Binding-site contacts:
Ligand atom C20 contacts residue ASP148 of chain 1.E at 3.7 Å.
Ligand atom C1 contacts residue MET159 of chain 1.E at 3.8 Å (hydrophobic).
Ligand atom C12 contacts residue LEU155 of chain 1.E at 3.6 Å (hydrophobic).
Ligand atom I27 contacts residue VAL67 of chain 1.E at 3.5 Å.
Ligand atom C2 contacts residue MET159 of chain 1.E at 3.6 Å (hydrophobic).
Ligand atom C1 contacts residue ACP1 of chain 1.O at 3.7 Å.
Ligand atom F26 contacts residue ILE81 of chain 1.E at 3.5 Å.
Ligand atom C11 contacts residue PHE149 of chain 1.E at 3.4 Å (hydrophobic).
Ligand atom N13 contacts residue SER152 of chain 1.E at 3.0 Å (h-bond).
Ligand atom C24 contacts residue MET83 of chain 1.E at 3.7 Å (hydrophobic).
Ligand atom C21 contacts residue ASP148 of chain 1.E at 3.6 Å.
Ligand atom C12 contacts residue VAL151 of chain 1.E at 3.4 Å (hydrophobic).
Ligand atom O8 contacts residue LYS37 of chain 1.E at 3.2 Å.
Ligand atom C4 contacts residue LYS37 of chain 1.E at 3.5 Å.
Ligand atom C12 contacts residue LEU55 of chain 1.E at 3.8 Å (hydrophobic).
Ligand atom C12 contacts residue PHE149 of chain 1.E at 3.2 Å (hydrophobic).
Ligand atom C25 contacts residue ILE81 of chain 1.E at 3.8 Å (hydrophobic).
Ligand atom C15 contacts residue GLY150 of chain 1.E at 3.8 Å.
Ligand atom C16 contacts residue PHE149 of chain 1.E at 3.6 Å (hydrophobic).
Ligand atom N13 contacts residue VAL151 of chain 1.E at 3.2 Å.
Ligand atom C7 contacts residue ASP148 of chain 1.E at 3.7 Å.
Ligand atom F26 contacts residue ASP148 of chain 1.E at 3.7 Å.
Ligand atom C11 contacts residue LEU155 of chain 1.E at 3.6 Å (hydrophobic).
Ligand atom C22 contacts residue ASP148 of chain 1.E at 3.8 Å.
Ligand atom C14 contacts residue SER152 of chain 1.E at 3.2 Å.
Ligand atom N19 contacts residue ILE81 of chain 1.E at 3.5 Å.
Ligand atom C14 contacts residue GLY150 of chain 1.E at 3.6 Å.
Ligand atom C25 contacts residue ASP148 of chain 1.E at 3.8 Å.
Ligand atom O28 contacts residue GLY20 of chain 1.E at 3.7 Å.
Ligand atom C14 contacts residue VAL151 of chain 1.E at 3.4 Å (hydrophobic).
Ligand atom C1 contacts residue ASN18 of chain 1.E at 3.5 Å.
Ligand atom C15 contacts residue PHE149 of chain 1.E at 3.7 Å (hydrophobic).
Ligand atom C14 contacts residue PHE149 of chain 1.E at 3.5 Å (hydrophobic).
Ligand atom O28 contacts residue GLY19 of chain 1.E at 3.6 Å.
Ligand atom O8 contacts residue ASP148 of chain 1.E at 3.2 Å.
Ligand atom N13 contacts residue PHE149 of chain 1.E at 3.3 Å (h-bond).
Ligand atom C21 contacts residue PHE149 of chain 1.E at 3.5 Å (hydrophobic).
Ligand atom F26 contacts residue LYS37 of chain 1.E at 3.5 Å.
Ligand atom C22 contacts residue PHE149 of chain 1.E at 3.7 Å (hydrophobic).
Ligand atom F18 contacts residue ILE156 of chain 1.E at 3.0 Å.

Sequence of chain 1.E:
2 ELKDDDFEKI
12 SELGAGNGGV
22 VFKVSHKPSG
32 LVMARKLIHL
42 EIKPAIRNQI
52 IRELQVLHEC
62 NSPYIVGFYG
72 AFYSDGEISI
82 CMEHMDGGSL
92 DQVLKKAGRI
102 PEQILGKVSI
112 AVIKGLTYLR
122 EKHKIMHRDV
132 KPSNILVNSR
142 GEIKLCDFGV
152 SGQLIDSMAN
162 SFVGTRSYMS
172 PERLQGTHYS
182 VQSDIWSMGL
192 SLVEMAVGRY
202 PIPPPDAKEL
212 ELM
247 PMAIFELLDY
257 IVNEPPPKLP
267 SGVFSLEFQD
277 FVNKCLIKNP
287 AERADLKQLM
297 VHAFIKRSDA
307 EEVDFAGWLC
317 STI

Sequence of chain 1.F:
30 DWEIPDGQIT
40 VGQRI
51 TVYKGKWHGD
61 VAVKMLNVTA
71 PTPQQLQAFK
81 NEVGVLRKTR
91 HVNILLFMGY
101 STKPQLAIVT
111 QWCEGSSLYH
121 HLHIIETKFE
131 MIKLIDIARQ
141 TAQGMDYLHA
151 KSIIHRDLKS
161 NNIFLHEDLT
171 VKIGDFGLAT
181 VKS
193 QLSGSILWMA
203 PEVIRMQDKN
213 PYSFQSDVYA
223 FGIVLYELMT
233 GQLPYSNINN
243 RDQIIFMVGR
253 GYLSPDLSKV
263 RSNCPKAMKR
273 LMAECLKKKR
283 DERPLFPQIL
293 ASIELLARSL

This protein binds this small molecule.
Small molecule (SMILES): C[C@H](O)CONC(=O)c1oc2c(F)cncc2c1Nc1ccc(I)cc1F